The protein below binds the small molecule below.
Small molecule (SMILES): CC(=O)N[C@H]1[C@H](O[C@H]2[C@H](O)[C@@H](NC(C)=O)CO[C@@H]2CO)O[C@H](CO)[C@@H](O)[C@@H]1O

Sequence of chain 1.B:
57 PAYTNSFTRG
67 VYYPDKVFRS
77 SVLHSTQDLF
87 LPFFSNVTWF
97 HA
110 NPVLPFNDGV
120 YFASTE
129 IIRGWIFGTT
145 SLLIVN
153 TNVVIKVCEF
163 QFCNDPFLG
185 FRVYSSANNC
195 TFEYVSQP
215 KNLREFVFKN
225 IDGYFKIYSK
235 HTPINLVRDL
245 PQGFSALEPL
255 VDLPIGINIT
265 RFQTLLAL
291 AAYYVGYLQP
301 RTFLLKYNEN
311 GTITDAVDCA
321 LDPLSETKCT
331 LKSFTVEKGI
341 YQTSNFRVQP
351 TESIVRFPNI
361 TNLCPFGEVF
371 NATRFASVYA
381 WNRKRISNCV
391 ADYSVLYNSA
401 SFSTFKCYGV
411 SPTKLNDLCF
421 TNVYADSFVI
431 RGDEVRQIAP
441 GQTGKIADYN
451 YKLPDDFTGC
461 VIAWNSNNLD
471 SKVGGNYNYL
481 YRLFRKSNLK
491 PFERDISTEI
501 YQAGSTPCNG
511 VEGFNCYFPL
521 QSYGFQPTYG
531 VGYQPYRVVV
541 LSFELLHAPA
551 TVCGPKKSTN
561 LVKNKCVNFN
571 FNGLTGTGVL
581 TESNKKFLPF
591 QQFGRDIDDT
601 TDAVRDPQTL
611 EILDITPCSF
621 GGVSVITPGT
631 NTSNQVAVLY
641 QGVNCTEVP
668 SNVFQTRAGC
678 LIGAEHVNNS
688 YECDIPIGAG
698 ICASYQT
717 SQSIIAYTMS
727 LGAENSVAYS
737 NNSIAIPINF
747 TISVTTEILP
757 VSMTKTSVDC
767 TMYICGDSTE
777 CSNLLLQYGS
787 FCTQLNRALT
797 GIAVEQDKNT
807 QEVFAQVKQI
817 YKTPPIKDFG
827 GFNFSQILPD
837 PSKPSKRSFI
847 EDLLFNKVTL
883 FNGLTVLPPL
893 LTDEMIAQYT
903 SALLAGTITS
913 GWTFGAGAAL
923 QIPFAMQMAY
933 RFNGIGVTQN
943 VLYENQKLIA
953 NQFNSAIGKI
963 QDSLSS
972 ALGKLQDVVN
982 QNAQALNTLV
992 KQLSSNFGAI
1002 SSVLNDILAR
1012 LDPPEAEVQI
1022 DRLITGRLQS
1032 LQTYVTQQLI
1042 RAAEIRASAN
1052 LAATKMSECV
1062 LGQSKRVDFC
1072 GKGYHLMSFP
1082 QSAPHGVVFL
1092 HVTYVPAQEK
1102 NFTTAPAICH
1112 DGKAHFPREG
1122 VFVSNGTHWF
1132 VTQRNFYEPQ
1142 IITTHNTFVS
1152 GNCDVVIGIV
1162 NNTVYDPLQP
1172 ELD

Binding-site contacts:
Ligand atom O5 contacts residue ASN737 of chain 1.A at 2.3 Å (h-bond).
Ligand atom C1 contacts residue ASN737 of chain 1.A at 1.4 Å.
Ligand atom C4 contacts residue ASN737 of chain 1.A at 4.2 Å.
Ligand atom C3 contacts residue ASN737 of chain 1.A at 3.8 Å.
Ligand atom C2 contacts residue ASN737 of chain 1.A at 2.4 Å.
Ligand atom C7 contacts residue ASN737 of chain 1.A at 3.0 Å.
Ligand atom O5 contacts residue ASP824 of chain 1.B at 4.1 Å.
Ligand atom C5 contacts residue ASN737 of chain 1.A at 3.6 Å.
Ligand atom O7 contacts residue ASN737 of chain 1.A at 2.7 Å (h-bond).
Ligand atom C8 contacts residue ASN737 of chain 1.A at 4.3 Å.
Ligand atom C8 contacts residue GLY1159 of chain 1.A at 3.8 Å.
Ligand atom N2 contacts residue ASN737 of chain 1.A at 2.9 Å (h-bond).

Sequence of chain 1.A:
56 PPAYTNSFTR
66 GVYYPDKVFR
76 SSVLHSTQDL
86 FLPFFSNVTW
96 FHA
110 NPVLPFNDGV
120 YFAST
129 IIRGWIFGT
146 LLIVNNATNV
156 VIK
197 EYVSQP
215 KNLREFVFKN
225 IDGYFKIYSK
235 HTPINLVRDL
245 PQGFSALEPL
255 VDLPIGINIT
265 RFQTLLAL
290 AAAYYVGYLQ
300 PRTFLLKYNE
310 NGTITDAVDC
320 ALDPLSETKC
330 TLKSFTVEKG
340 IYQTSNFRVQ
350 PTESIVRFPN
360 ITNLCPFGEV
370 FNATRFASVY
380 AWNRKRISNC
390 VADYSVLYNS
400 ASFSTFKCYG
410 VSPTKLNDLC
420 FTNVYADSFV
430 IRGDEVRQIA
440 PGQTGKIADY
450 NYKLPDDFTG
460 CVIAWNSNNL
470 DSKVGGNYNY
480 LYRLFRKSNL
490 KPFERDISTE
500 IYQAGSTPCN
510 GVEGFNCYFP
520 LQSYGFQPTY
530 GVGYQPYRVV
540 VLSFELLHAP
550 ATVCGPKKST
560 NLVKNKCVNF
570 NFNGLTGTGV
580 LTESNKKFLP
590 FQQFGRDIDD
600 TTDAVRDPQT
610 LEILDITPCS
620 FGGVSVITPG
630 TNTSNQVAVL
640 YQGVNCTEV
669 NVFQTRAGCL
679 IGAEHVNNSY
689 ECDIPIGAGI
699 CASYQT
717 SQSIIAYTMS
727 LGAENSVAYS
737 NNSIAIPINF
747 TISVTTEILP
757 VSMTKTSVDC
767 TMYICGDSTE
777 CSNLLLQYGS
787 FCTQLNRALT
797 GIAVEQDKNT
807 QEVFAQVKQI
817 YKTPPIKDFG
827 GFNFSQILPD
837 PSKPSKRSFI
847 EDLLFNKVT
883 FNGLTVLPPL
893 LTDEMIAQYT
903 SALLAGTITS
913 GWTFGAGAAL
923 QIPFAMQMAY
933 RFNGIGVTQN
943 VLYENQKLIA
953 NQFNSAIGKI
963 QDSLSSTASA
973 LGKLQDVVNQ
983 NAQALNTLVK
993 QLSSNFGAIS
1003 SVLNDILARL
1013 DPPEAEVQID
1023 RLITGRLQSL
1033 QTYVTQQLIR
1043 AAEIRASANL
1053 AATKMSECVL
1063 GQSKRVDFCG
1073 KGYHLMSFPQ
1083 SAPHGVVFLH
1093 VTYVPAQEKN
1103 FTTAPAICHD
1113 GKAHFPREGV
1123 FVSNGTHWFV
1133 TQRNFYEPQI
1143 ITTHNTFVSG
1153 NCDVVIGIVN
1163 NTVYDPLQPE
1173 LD